Binding-site contacts:
Ligand atom C8 contacts residue SER53 of chain 1.D at 4.3 Å.
Ligand atom C4 contacts residue ASN25 of chain 1.D at 4.1 Å.
Ligand atom C7 contacts residue PHE24 of chain 1.D at 4.2 Å (hydrophobic).
Ligand atom C8 contacts residue PHE56 of chain 1.D at 3.4 Å (hydrophobic).
Ligand atom N2 contacts residue ASN25 of chain 1.D at 2.6 Å (h-bond).
Ligand atom O7 contacts residue GLY21 of chain 1.D at 3.9 Å.
Ligand atom O7 contacts residue PHE24 of chain 1.D at 4.1 Å.
Ligand atom O3 contacts residue SER53 of chain 1.D at 4.2 Å.
Ligand atom C1 contacts residue ASN25 of chain 1.D at 1.4 Å.
Ligand atom C8 contacts residue ASN25 of chain 1.D at 4.2 Å.
Ligand atom C5 contacts residue ASN25 of chain 1.D at 3.7 Å.
Ligand atom C3 contacts residue ASN25 of chain 1.D at 3.6 Å.
Ligand atom C8 contacts residue LEU50 of chain 1.D at 4.3 Å (hydrophobic).
Ligand atom O5 contacts residue ASN25 of chain 1.D at 2.4 Å (h-bond).
Ligand atom C8 contacts residue PHE24 of chain 1.D at 3.6 Å (hydrophobic).
Ligand atom C2 contacts residue ASN25 of chain 1.D at 2.2 Å.
Ligand atom O7 contacts residue ASN25 of chain 1.D at 3.1 Å (h-bond).
Ligand atom C7 contacts residue ASN25 of chain 1.D at 3.1 Å.

Sequence of chain 1.D:
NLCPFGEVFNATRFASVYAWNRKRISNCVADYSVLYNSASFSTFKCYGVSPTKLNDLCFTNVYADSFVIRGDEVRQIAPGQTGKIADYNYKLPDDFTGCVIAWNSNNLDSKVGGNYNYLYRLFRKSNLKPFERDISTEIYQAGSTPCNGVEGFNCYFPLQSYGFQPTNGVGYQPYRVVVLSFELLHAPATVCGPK

This small molecule binds to this protein.
Small molecule (SMILES): CC(=O)N[C@@H]1[C@@H](O)[C@H](O)[C@@H](CO)O[C@H]1O